Binding-site contacts:
Ligand atom C7 contacts residue ASN107 of chain 1.E at 3.6 Å.
Ligand atom N2 contacts residue ASN107 of chain 1.E at 3.0 Å (h-bond).
Ligand atom C3 contacts residue ASN107 of chain 1.E at 3.9 Å.
Ligand atom C1 contacts residue ASN107 of chain 1.E at 1.5 Å.
Ligand atom C8 contacts residue ASN107 of chain 1.E at 3.9 Å.
Ligand atom O5 contacts residue GLU110 of chain 1.E at 4.1 Å.
Ligand atom O7 contacts residue ASN107 of chain 1.E at 4.5 Å.
Ligand atom C5 contacts residue ASN107 of chain 1.E at 3.7 Å.
Ligand atom O6 contacts residue GLU110 of chain 1.E at 4.0 Å.
Ligand atom C1 contacts residue GLU110 of chain 1.E at 4.2 Å.
Ligand atom C2 contacts residue ASN107 of chain 1.E at 2.5 Å.
Ligand atom C4 contacts residue ASN107 of chain 1.E at 4.3 Å.
Ligand atom O5 contacts residue ASN107 of chain 1.E at 2.5 Å (h-bond).

Sequence of chain 1.E:
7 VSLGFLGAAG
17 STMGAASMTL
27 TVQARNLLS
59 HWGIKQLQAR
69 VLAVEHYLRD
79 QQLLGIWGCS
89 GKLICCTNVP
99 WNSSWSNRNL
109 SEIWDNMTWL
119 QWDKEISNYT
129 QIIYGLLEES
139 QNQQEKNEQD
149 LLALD

The protein below binds the small molecule below.
Small molecule (SMILES): CC(=O)N[C@@H]1[C@@H](O)[C@H](O)[C@@H](CO)O[C@H]1O